Binding-site contacts:
Ligand atom C2 contacts residue CYS447 of chain 1.D at 4.2 Å (hydrophobic).
Ligand atom C2 contacts residue CYS67 of chain 1.D at 3.0 Å (hydrophobic).
Ligand atom C2 contacts residue ALA376 of chain 1.D at 4.1 Å (hydrophobic).
Ligand atom C3 contacts residue CYS447 of chain 1.D at 3.8 Å (hydrophobic).
Ligand atom N1 contacts residue ALA401 of chain 1.D at 3.0 Å.
Ligand atom C3 contacts residue CYS67 of chain 1.D at 3.3 Å (hydrophobic).
Ligand atom O3 contacts residue HIS71 of chain 1.D at 4.0 Å.
Ligand atom FE contacts residue VAL400 of chain 1.D at 4.1 Å.
Ligand atom O3 contacts residue LEU381 of chain 1.D at 3.4 Å.
Ligand atom N1 contacts residue CYS447 of chain 1.D at 3.7 Å.
Ligand atom O3 contacts residue CYS67 of chain 1.D at 4.2 Å.
Ligand atom N1 contacts residue ARG378 of chain 1.D at 4.1 Å.
Ligand atom FE contacts residue CYS447 of chain 1.D at 2.6 Å.
Ligand atom C1 contacts residue CYS444 of chain 1.D at 4.0 Å (hydrophobic).
Ligand atom C3 contacts residue VAL400 of chain 1.D at 3.8 Å (hydrophobic).
Ligand atom C3 contacts residue HIS71 of chain 1.D at 3.9 Å.
Ligand atom N1 contacts residue VAL400 of chain 1.D at 3.5 Å.
Ligand atom C3 contacts residue SER70 of chain 1.D at 4.2 Å.
Ligand atom FE contacts residue CYS444 of chain 1.D at 4.1 Å.
Ligand atom N2 contacts residue CYS67 of chain 1.D at 3.7 Å.
Ligand atom N1 contacts residue THR402 of chain 1.D at 3.1 Å (h-bond).
Ligand atom FE contacts residue CYS67 of chain 1.D at 2.4 Å.
Ligand atom C1 contacts residue 3NI1 of chain 1.T at 3.6 Å.
Ligand atom O3 contacts residue VAL400 of chain 1.D at 4.0 Å.
Ligand atom C1 contacts residue CYS447 of chain 1.D at 3.3 Å (hydrophobic).
Ligand atom N2 contacts residue PRO377 of chain 1.D at 4.0 Å.
Ligand atom FE contacts residue 3NI1 of chain 1.T at 2.6 Å.
Ligand atom N2 contacts residue 3NI1 of chain 1.T at 4.2 Å.
Ligand atom N2 contacts residue ARG378 of chain 1.D at 3.1 Å.
Ligand atom C2 contacts residue ARG378 of chain 1.D at 3.9 Å.
Ligand atom N2 contacts residue ALA376 of chain 1.D at 4.2 Å.
Ligand atom O3 contacts residue ALA376 of chain 1.D at 2.5 Å.
Ligand atom C2 contacts residue CYS444 of chain 1.D at 4.2 Å (hydrophobic).
Ligand atom O3 contacts residue SER70 of chain 1.D at 3.5 Å.
Ligand atom C1 contacts residue CYS67 of chain 1.D at 4.0 Å (hydrophobic).
Ligand atom C2 contacts residue 3NI1 of chain 1.T at 3.4 Å.
Ligand atom C3 contacts residue ALA376 of chain 1.D at 3.1 Å (hydrophobic).
Ligand atom C1 contacts residue ALA401 of chain 1.D at 3.7 Å (hydrophobic).
Ligand atom FE contacts residue HIS71 of chain 1.D at 4.2 Å.
Ligand atom C1 contacts residue VAL400 of chain 1.D at 3.5 Å (hydrophobic).

This protein binds this small molecule.
Small molecule (SMILES): N#C[Fe](=C=O)C#N

Sequence of chain 1.D:
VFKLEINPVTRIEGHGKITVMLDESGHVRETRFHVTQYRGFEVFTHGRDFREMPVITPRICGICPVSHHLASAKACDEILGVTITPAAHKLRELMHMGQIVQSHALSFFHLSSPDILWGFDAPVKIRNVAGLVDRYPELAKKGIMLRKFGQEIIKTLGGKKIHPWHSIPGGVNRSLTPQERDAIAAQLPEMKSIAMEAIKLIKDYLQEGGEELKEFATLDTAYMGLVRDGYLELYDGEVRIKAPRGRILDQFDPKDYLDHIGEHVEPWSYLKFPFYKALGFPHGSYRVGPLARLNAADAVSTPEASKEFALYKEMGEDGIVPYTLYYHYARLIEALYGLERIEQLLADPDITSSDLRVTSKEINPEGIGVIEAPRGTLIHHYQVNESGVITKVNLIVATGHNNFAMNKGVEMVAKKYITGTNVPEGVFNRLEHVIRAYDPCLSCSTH